Binding-site contacts:
Ligand atom C6 contacts residue VAL134 of chain 1.A at 4.1 Å (hydrophobic).
Ligand atom O4 contacts residue LEU225 of chain 1.A at 3.2 Å.
Ligand atom C11 contacts residue GLY133 of chain 1.A at 3.6 Å.
Ligand atom C9 contacts residue HIS182 of chain 1.A at 3.5 Å.
Ligand atom O8 contacts residue TRP152 of chain 1.A at 3.6 Å.
Ligand atom O9 contacts residue GLU189 of chain 1.A at 3.0 Å (salt-bridge).
Ligand atom C1 contacts residue SER136 of chain 1.A at 3.6 Å.
Ligand atom C11 contacts residue TRP152 of chain 1.A at 3.6 Å (hydrophobic).
Ligand atom C7 contacts residue TRP152 of chain 1.A at 3.8 Å (hydrophobic).
Ligand atom O9 contacts residue ASN185 of chain 1.A at 3.4 Å (h-bond).
Ligand atom O8 contacts residue TYR95 of chain 1.A at 2.9 Å (h-bond).
Ligand atom O1A contacts residue SER136 of chain 1.A at 2.7 Å (h-bond).
Ligand atom C11 contacts residue ILE193 of chain 1.A at 4.2 Å (hydrophobic).
Ligand atom C6 contacts residue LEU225 of chain 1.A at 3.8 Å (hydrophobic).
Ligand atom C8 contacts residue TYR95 of chain 1.A at 3.9 Å (hydrophobic).
Ligand atom N5 contacts residue VAL134 of chain 1.A at 3.1 Å (h-bond).
Ligand atom C4 contacts residue LEU225 of chain 1.A at 3.8 Å (hydrophobic).
Ligand atom N5 contacts residue TRP152 of chain 1.A at 3.8 Å.
Ligand atom C10 contacts residue VAL134 of chain 1.A at 4.2 Å (hydrophobic).
Ligand atom C10 contacts residue TRP152 of chain 1.A at 3.8 Å (hydrophobic).
Ligand atom C1 contacts residue SER135 of chain 1.A at 3.7 Å.
Ligand atom O7 contacts residue ILE193 of chain 1.A at 3.8 Å.
Ligand atom C8 contacts residue TRP152 of chain 1.A at 4.2 Å (hydrophobic).
Ligand atom O9 contacts residue HIS182 of chain 1.A at 3.3 Å (h-bond).
Ligand atom C9 contacts residue ILE193 of chain 1.A at 4.1 Å (hydrophobic).
Ligand atom O9 contacts residue TYR95 of chain 1.A at 3.0 Å (h-bond).
Ligand atom O1B contacts residue SER136 of chain 1.A at 3.8 Å.
Ligand atom O1B contacts residue SER135 of chain 1.A at 2.9 Å (h-bond).
Ligand atom O1A contacts residue SER135 of chain 1.A at 3.6 Å.
Ligand atom C5 contacts residue VAL134 of chain 1.A at 3.5 Å (hydrophobic).
Ligand atom O4 contacts residue VAL134 of chain 1.A at 3.3 Å (h-bond).
Ligand atom O10 contacts residue ILE193 of chain 1.A at 3.5 Å.
Ligand atom O9 contacts residue GLY227 of chain 1.A at 3.8 Å.
Ligand atom C4 contacts residue VAL134 of chain 1.A at 3.0 Å (hydrophobic).
Ligand atom C9 contacts residue TYR95 of chain 1.A at 3.7 Å (hydrophobic).
Ligand atom O7 contacts residue MET192 of chain 1.A at 3.9 Å.
Ligand atom O1B contacts residue LEU225 of chain 1.A at 3.5 Å.
Ligand atom C11 contacts residue VAL134 of chain 1.A at 3.9 Å (hydrophobic).
Ligand atom C11 contacts residue THR154 of chain 1.A at 3.8 Å.
Ligand atom C9 contacts residue GLU189 of chain 1.A at 3.2 Å.

This small molecule binds to this protein.
Small molecule (SMILES): CC(=O)N[C@@H]1[C@@H](O)[C@H](O[C@@H]2O[C@H](CO[C@]3(C(=O)O)C[C@H](O)[C@@H](NC(C)=O)[C@H]([C@H](O)[C@H](O)CO)O3)[C@H](O)[C@H](O)[C@H]2O)[C@@H](CO)O[C@H]1O

Sequence of chain 1.A:
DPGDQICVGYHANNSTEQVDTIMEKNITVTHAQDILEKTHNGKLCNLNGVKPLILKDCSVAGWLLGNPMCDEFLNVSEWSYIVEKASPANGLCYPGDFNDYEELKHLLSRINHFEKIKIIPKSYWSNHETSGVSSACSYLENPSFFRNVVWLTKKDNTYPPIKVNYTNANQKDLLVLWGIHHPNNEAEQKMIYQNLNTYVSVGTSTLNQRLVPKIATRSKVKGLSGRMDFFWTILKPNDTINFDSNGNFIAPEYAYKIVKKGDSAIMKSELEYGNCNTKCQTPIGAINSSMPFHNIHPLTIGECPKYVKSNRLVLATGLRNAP